The protein below binds the small molecule below.
Small molecule (SMILES): CC(=O)N[C@@H]1[C@@H](O)[C@H](O)[C@@H](CO)O[C@H]1O

Sequence of chain 34.H:
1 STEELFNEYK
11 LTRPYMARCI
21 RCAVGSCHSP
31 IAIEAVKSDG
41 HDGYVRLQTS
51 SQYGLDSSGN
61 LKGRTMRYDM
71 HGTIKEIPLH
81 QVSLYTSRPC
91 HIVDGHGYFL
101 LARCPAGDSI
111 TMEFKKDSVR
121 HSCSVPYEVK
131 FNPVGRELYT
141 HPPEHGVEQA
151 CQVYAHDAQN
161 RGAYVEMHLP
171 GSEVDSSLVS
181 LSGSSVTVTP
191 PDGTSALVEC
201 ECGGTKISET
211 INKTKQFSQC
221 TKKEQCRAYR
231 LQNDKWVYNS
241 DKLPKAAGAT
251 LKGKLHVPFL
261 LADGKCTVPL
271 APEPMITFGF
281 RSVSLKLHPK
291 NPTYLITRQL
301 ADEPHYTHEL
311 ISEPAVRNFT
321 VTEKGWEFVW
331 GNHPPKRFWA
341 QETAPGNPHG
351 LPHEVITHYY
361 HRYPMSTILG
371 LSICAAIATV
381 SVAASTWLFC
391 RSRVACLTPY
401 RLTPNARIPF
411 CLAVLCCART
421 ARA

Binding-site contacts:
Ligand atom O6 contacts residue SER284 of chain 34.H at 2.6 Å (h-bond).
Ligand atom C6 contacts residue SER284 of chain 34.H at 3.5 Å.
Ligand atom O6 contacts residue ASN318 of chain 34.H at 2.6 Å (h-bond).
Ligand atom C6 contacts residue ASN318 of chain 34.H at 3.2 Å.